Binding-site contacts:
Ligand atom O6 contacts residue PHE119 of chain 2.E at 4.0 Å.
Ligand atom O7 contacts residue ASP67 of chain 2.E at 3.5 Å (salt-bridge).
Ligand atom C8 contacts residue ASN118 of chain 2.E at 4.4 Å.
Ligand atom C5 contacts residue THR120 of chain 2.E at 4.0 Å.
Ligand atom C8 contacts residue TYR90 of chain 2.E at 3.8 Å (hydrophobic).
Ligand atom C1 contacts residue ASN118 of chain 2.E at 1.4 Å.
Ligand atom C5 contacts residue PHE119 of chain 2.E at 4.4 Å (hydrophobic).
Ligand atom O7 contacts residue SER66 of chain 2.E at 3.5 Å.
Ligand atom O5 contacts residue ASN118 of chain 2.E at 2.3 Å (h-bond).
Ligand atom O6 contacts residue THR120 of chain 2.E at 2.5 Å (h-bond).
Ligand atom C1 contacts residue SER66 of chain 2.E at 4.5 Å.
Ligand atom C5 contacts residue ASN118 of chain 2.E at 3.6 Å.
Ligand atom C6 contacts residue THR120 of chain 2.E at 3.4 Å.
Ligand atom O5 contacts residue PHE119 of chain 2.E at 3.8 Å.
Ligand atom O5 contacts residue THR120 of chain 2.E at 3.4 Å (h-bond).
Ligand atom C3 contacts residue ASN118 of chain 2.E at 3.8 Å.
Ligand atom O5 contacts residue THR89 of chain 2.E at 4.3 Å.
Ligand atom C5 contacts residue THR89 of chain 2.E at 4.2 Å.
Ligand atom C8 contacts residue ASP67 of chain 2.E at 4.0 Å.
Ligand atom O7 contacts residue ASN118 of chain 2.E at 3.0 Å (h-bond).
Ligand atom C6 contacts residue PHE119 of chain 2.E at 3.8 Å (hydrophobic).
Ligand atom C4 contacts residue ASN118 of chain 2.E at 4.2 Å.
Ligand atom C7 contacts residue ASN118 of chain 2.E at 3.1 Å.
Ligand atom N2 contacts residue TYR90 of chain 2.E at 4.4 Å.
Ligand atom N2 contacts residue ASN118 of chain 2.E at 2.9 Å (h-bond).
Ligand atom O5 contacts residue SER66 of chain 2.E at 4.4 Å.
Ligand atom C2 contacts residue ASN118 of chain 2.E at 2.5 Å.
Ligand atom C7 contacts residue ASP67 of chain 2.E at 3.9 Å.
Ligand atom C1 contacts residue THR89 of chain 2.E at 4.4 Å.
Ligand atom C7 contacts residue TYR90 of chain 2.E at 4.1 Å (hydrophobic).
Ligand atom C6 contacts residue THR89 of chain 2.E at 4.2 Å.

Sequence of chain 2.E:
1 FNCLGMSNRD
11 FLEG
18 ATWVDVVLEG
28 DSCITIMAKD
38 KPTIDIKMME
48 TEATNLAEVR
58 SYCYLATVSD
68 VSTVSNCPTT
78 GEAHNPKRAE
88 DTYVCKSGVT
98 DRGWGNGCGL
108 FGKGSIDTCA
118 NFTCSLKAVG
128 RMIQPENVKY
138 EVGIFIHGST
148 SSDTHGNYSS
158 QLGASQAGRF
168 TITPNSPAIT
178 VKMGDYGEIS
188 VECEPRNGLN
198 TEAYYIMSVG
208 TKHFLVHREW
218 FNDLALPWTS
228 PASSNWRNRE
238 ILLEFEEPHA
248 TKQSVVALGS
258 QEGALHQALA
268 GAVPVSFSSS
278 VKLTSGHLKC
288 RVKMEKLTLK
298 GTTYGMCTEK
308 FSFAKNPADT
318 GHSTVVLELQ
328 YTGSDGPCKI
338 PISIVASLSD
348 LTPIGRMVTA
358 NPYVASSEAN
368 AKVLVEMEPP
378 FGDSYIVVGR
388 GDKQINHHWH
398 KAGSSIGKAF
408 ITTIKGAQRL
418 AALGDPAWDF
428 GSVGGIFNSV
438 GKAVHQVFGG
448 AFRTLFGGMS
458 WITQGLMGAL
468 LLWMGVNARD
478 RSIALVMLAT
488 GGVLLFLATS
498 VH

A small-molecule ligand and the protein it binds are described below.
Small molecule (SMILES): CC(=O)N[C@@H]1[C@@H](O)[C@H](O)[C@@H](CO)O[C@H]1O